A small-molecule ligand and the protein it binds are described below.
Small molecule (SMILES): COc1ccncc1C(=O)N1CCN(c2ccc(Cl)c(Cl)c2)[C@H](C(=O)NCc2cccs2)C1

Binding-site contacts:
Ligand atom C20 contacts residue HIS41 of chain 1.B at 3.5 Å.
Ligand atom O1 contacts residue GLU166 of chain 1.B at 3.1 Å (salt-bridge).
Ligand atom C29 contacts residue GLU166 of chain 1.B at 3.3 Å.
Ligand atom O1 contacts residue MET165 of chain 1.B at 3.2 Å.
Ligand atom C24 contacts residue CYS145 of chain 1.B at 3.3 Å (hydrophobic).
Ligand atom CL19 contacts residue HIS164 of chain 1.B at 3.9 Å.
Ligand atom C17 contacts residue MET165 of chain 1.B at 3.6 Å (hydrophobic).
Ligand atom C32 contacts residue ASN142 of chain 1.B at 3.4 Å.
Ligand atom N27 contacts residue GLU166 of chain 1.B at 3.5 Å.
Ligand atom CL23 contacts residue ARG188 of chain 1.B at 3.8 Å.
Ligand atom N27 contacts residue PHE140 of chain 1.B at 3.3 Å.
Ligand atom C7 contacts residue ARG188 of chain 1.B at 3.3 Å.
Ligand atom CL23 contacts residue HIS41 of chain 1.B at 3.3 Å.
Ligand atom C30 contacts residue LEU141 of chain 1.B at 3.9 Å (hydrophobic).
Ligand atom C18 contacts residue HIS41 of chain 1.B at 3.6 Å.
Ligand atom CL19 contacts residue ASP187 of chain 1.B at 3.5 Å.
Ligand atom C29 contacts residue PHE140 of chain 1.B at 3.4 Å (hydrophobic).
Ligand atom N27 contacts residue SER144 of chain 1.B at 3.9 Å.
Ligand atom C17 contacts residue HIS41 of chain 1.B at 3.9 Å.
Ligand atom C8 contacts residue GLN192 of chain 1.B at 3.6 Å.
Ligand atom O33 contacts residue CYS145 of chain 1.B at 3.0 Å (h-bond).
Ligand atom C28 contacts residue PHE140 of chain 1.B at 3.0 Å (hydrophobic).
Ligand atom N27 contacts residue HIS163 of chain 1.B at 2.8 Å (h-bond).
Ligand atom C14 contacts residue CYS145 of chain 1.B at 3.8 Å (hydrophobic).
Ligand atom C17 contacts residue HIS164 of chain 1.B at 3.2 Å.
Ligand atom N12 contacts residue CYS145 of chain 1.B at 3.8 Å.
Ligand atom CL23 contacts residue TYR54 of chain 1.B at 3.4 Å.
Ligand atom O31 contacts residue ASN142 of chain 1.B at 3.5 Å.
Ligand atom O33 contacts residue GLY143 of chain 1.B at 3.4 Å (h-bond).
Ligand atom C26 contacts residue SER144 of chain 1.B at 3.8 Å.
Ligand atom N27 contacts residue HIS172 of chain 1.B at 3.8 Å.
Ligand atom C28 contacts residue GLU166 of chain 1.B at 3.3 Å.
Ligand atom C14 contacts residue HIS41 of chain 1.B at 3.9 Å.
Ligand atom C29 contacts residue LEU141 of chain 1.B at 3.9 Å (hydrophobic).
Ligand atom C30 contacts residue ASN142 of chain 1.B at 3.8 Å.
Ligand atom CL19 contacts residue MET165 of chain 1.B at 3.5 Å.
Ligand atom C26 contacts residue HIS163 of chain 1.B at 3.1 Å.
Ligand atom C8 contacts residue ARG188 of chain 1.B at 3.1 Å.
Ligand atom CL19 contacts residue HIS41 of chain 1.B at 3.7 Å.
Ligand atom CL23 contacts residue ASP187 of chain 1.B at 3.2 Å.

Sequence of chain 1.B:
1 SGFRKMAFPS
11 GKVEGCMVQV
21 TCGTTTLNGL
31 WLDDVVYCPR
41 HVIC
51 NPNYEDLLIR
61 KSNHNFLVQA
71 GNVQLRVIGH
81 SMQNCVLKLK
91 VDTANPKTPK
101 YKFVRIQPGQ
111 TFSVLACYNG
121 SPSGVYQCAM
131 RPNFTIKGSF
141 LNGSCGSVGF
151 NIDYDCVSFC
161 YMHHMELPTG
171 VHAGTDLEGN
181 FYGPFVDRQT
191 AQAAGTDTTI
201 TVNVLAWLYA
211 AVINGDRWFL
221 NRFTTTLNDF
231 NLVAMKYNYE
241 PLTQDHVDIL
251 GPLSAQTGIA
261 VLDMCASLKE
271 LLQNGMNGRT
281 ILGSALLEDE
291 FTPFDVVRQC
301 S